The protein below binds the small molecule below.
Small molecule (SMILES): CC(=O)N[C@@H]1[C@@H](O)[C@H](O)[C@@H](CO)O[C@H]1O

Binding-site contacts:
Ligand atom C8 contacts residue ASP513 of chain 1.A at 4.3 Å.
Ligand atom O7 contacts residue ASP513 of chain 1.A at 3.5 Å.
Ligand atom C2 contacts residue ASN504 of chain 1.A at 2.5 Å.
Ligand atom C8 contacts residue LEU485 of chain 1.A at 3.7 Å (hydrophobic).
Ligand atom C5 contacts residue ASN504 of chain 1.A at 3.6 Å.
Ligand atom O5 contacts residue ASN504 of chain 1.A at 2.4 Å (h-bond).
Ligand atom C4 contacts residue ASN504 of chain 1.A at 4.2 Å.
Ligand atom C1 contacts residue ASN504 of chain 1.A at 1.4 Å.
Ligand atom N2 contacts residue ASN504 of chain 1.A at 2.9 Å (h-bond).
Ligand atom C3 contacts residue ASN504 of chain 1.A at 3.8 Å.
Ligand atom C7 contacts residue ASN504 of chain 1.A at 4.0 Å.
Ligand atom C7 contacts residue ASP513 of chain 1.A at 3.9 Å.

Sequence of chain 1.A:
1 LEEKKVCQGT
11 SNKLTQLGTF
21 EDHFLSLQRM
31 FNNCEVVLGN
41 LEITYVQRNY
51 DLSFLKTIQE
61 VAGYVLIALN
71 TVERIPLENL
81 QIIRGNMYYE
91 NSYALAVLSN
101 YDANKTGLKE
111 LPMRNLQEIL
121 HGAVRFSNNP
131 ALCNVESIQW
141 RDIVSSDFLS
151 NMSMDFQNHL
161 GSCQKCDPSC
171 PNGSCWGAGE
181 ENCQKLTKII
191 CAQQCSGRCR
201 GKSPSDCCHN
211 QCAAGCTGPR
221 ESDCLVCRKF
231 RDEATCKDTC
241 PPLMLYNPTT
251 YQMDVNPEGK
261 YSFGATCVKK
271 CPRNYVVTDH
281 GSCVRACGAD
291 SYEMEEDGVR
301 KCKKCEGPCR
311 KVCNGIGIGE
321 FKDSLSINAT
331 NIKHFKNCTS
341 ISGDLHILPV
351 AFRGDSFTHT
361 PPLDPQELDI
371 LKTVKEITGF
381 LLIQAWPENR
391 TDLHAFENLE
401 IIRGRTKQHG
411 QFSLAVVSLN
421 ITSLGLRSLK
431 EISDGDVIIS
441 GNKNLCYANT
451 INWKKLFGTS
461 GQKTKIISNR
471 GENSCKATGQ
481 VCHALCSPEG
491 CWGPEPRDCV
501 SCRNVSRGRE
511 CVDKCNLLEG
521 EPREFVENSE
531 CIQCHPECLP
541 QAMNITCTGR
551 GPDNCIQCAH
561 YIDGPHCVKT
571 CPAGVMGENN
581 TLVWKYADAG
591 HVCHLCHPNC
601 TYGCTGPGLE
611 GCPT